Binding-site contacts:
Ligand atom N2 contacts residue TYR93 of chain 1.E at 3.3 Å (h-bond).
Ligand atom O5 contacts residue ASN182 of chain 1.E at 2.4 Å (h-bond).
Ligand atom O7 contacts residue ASN182 of chain 1.E at 2.9 Å (h-bond).
Ligand atom C8 contacts residue TYR93 of chain 1.E at 4.4 Å (hydrophobic).
Ligand atom C3 contacts residue VAL94 of chain 1.E at 4.4 Å (hydrophobic).
Ligand atom C2 contacts residue ASN182 of chain 1.E at 2.5 Å.
Ligand atom C4 contacts residue ASN182 of chain 1.E at 4.3 Å.
Ligand atom O7 contacts residue VAL94 of chain 1.E at 3.5 Å.
Ligand atom O3 contacts residue VAL94 of chain 1.E at 4.5 Å.
Ligand atom C3 contacts residue ASN182 of chain 1.E at 3.8 Å.
Ligand atom C8 contacts residue ASP150 of chain 1.E at 4.3 Å.
Ligand atom C2 contacts residue VAL94 of chain 1.E at 4.3 Å (hydrophobic).
Ligand atom C7 contacts residue TYR93 of chain 1.E at 4.3 Å (hydrophobic).
Ligand atom C7 contacts residue ASN182 of chain 1.E at 3.1 Å.
Ligand atom C1 contacts residue TYR93 of chain 1.E at 3.8 Å (hydrophobic).
Ligand atom N2 contacts residue ASN182 of chain 1.E at 2.9 Å (h-bond).
Ligand atom C8 contacts residue ASN182 of chain 1.E at 4.3 Å.
Ligand atom C7 contacts residue TRP154 of chain 1.E at 4.5 Å (hydrophobic).
Ligand atom O4 contacts residue VAL94 of chain 1.E at 3.7 Å.
Ligand atom C3 contacts residue TYR93 of chain 1.E at 3.8 Å (hydrophobic).
Ligand atom C2 contacts residue TYR93 of chain 1.E at 3.8 Å (hydrophobic).
Ligand atom C1 contacts residue ASN182 of chain 1.E at 1.4 Å.
Ligand atom O7 contacts residue LEU70 of chain 1.E at 3.7 Å.
Ligand atom C5 contacts residue ASN182 of chain 1.E at 3.6 Å.
Ligand atom C8 contacts residue TRP154 of chain 1.E at 3.6 Å (hydrophobic).
Ligand atom O7 contacts residue TRP154 of chain 1.E at 4.5 Å.

This small molecule binds to this protein.
Small molecule (SMILES): CC(=O)N[C@H]1[C@H](O[C@H]2[C@H](O)[C@@H](NC(C)=O)CO[C@@H]2CO)O[C@H](CO)[C@@H](O)[C@@H]1O

Sequence of chain 1.E:
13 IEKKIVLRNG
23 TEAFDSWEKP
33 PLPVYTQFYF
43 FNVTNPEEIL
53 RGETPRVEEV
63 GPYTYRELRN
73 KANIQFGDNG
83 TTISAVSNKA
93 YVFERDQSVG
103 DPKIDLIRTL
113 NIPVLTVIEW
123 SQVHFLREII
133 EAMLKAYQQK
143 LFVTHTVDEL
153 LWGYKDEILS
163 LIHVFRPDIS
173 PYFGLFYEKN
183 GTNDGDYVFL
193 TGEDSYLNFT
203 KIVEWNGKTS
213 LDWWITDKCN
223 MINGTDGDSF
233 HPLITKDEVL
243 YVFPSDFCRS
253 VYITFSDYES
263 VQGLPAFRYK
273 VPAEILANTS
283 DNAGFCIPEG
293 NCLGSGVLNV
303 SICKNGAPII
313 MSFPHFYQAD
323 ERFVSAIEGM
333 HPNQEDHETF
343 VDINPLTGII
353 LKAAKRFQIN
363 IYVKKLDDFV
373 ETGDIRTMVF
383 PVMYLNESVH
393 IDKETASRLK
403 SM